The protein below binds the small molecule below.
Small molecule (SMILES): CC(=O)N[C@@H]1[C@@H](O)[C@H](O)[C@@H](CO)O[C@H]1O

Binding-site contacts:
Ligand atom O5 contacts residue ASN72 of chain 2.G at 2.4 Å (h-bond).
Ligand atom C3 contacts residue ASN72 of chain 2.G at 4.0 Å.
Ligand atom C1 contacts residue ASN72 of chain 2.G at 1.5 Å.
Ligand atom C7 contacts residue ASN72 of chain 2.G at 3.5 Å.
Ligand atom C8 contacts residue GLN81 of chain 2.G at 3.2 Å.
Ligand atom N2 contacts residue ASN72 of chain 2.G at 3.2 Å (h-bond).
Ligand atom C5 contacts residue ASN72 of chain 2.G at 3.7 Å.
Ligand atom C6 contacts residue THR74 of chain 2.G at 3.7 Å.
Ligand atom N2 contacts residue GLN81 of chain 2.G at 4.3 Å.
Ligand atom C7 contacts residue GLN81 of chain 2.G at 3.8 Å.
Ligand atom O5 contacts residue THR74 of chain 2.G at 4.0 Å.
Ligand atom O7 contacts residue GLN81 of chain 2.G at 3.9 Å.
Ligand atom C5 contacts residue THR74 of chain 2.G at 3.9 Å.
Ligand atom C1 contacts residue ALA79 of chain 2.G at 4.3 Å (hydrophobic).
Ligand atom O7 contacts residue ASN72 of chain 2.G at 3.3 Å (h-bond).
Ligand atom C4 contacts residue ASN72 of chain 2.G at 4.3 Å.
Ligand atom C2 contacts residue ASN72 of chain 2.G at 2.6 Å.

Sequence of chain 2.G:
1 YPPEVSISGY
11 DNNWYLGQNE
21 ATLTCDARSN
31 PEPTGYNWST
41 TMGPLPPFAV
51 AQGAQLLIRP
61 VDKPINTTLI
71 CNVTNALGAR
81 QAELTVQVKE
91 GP